This protein binds this small molecule.
Small molecule (SMILES): Cc1cc(CCCCCOc2ccc(C3=NCCO3)cc2)on1

Sequence of chain 56.C:
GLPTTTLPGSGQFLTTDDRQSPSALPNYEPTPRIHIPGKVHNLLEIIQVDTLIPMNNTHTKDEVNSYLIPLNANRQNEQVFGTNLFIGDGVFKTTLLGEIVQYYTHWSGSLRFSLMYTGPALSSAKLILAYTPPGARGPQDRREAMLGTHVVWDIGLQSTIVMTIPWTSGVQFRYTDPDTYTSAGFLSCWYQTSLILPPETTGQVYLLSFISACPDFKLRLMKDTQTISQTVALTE

Sequence of chain 56.A:
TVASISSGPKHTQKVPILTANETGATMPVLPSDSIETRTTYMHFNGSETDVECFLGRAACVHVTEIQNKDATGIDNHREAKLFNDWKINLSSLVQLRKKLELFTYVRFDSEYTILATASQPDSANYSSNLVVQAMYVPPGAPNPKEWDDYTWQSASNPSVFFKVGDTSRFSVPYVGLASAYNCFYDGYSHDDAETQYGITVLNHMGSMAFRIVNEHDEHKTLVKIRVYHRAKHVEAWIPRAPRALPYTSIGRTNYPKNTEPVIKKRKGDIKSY

Binding-site contacts:
Ligand atom N3A contacts residue PHE186 of chain 56.A at 4.0 Å.
Ligand atom C4B contacts residue TYR152 of chain 56.A at 3.8 Å (hydrophobic).
Ligand atom C4A contacts residue PRO174 of chain 56.A at 3.1 Å (hydrophobic).
Ligand atom N3A contacts residue PRO174 of chain 56.A at 3.7 Å.
Ligand atom C2A contacts residue TYR152 of chain 56.A at 3.6 Å (hydrophobic).
Ligand atom N2 contacts residue ASN219 of chain 56.A at 3.8 Å.
Ligand atom C4 contacts residue LEU106 of chain 56.A at 3.9 Å (hydrophobic).
Ligand atom C5B contacts residue PHE186 of chain 56.A at 3.9 Å (hydrophobic).
Ligand atom C1C contacts residue TYR128 of chain 56.A at 3.7 Å (hydrophobic).
Ligand atom C2C contacts residue TYR197 of chain 56.A at 3.7 Å (hydrophobic).
Ligand atom C5B contacts residue MET224 of chain 56.A at 3.8 Å (hydrophobic).
Ligand atom C4 contacts residue TYR197 of chain 56.A at 3.8 Å (hydrophobic).
Ligand atom C5 contacts residue LEU106 of chain 56.A at 3.8 Å (hydrophobic).
Ligand atom C4C contacts residue VAL188 of chain 56.A at 3.7 Å (hydrophobic).
Ligand atom N3A contacts residue ALA24 of chain 56.C at 3.8 Å.
Ligand atom O1A contacts residue PHE186 of chain 56.A at 3.0 Å.
Ligand atom C3 contacts residue ASN219 of chain 56.A at 4.0 Å.
Ligand atom C3B contacts residue VAL188 of chain 56.A at 3.8 Å (hydrophobic).
Ligand atom O1 contacts residue MET221 of chain 56.A at 3.9 Å.
Ligand atom C2B contacts residue VAL188 of chain 56.A at 3.5 Å (hydrophobic).
Ligand atom C2A contacts residue PHE186 of chain 56.A at 3.3 Å (hydrophobic).
Ligand atom N2 contacts residue LEU106 of chain 56.A at 3.8 Å.
Ligand atom C6B contacts residue ILE104 of chain 56.A at 3.6 Å (hydrophobic).
Ligand atom C5A contacts residue PHE186 of chain 56.A at 3.5 Å (hydrophobic).
Ligand atom C3C contacts residue TYR128 of chain 56.A at 3.4 Å (hydrophobic).
Ligand atom O1B contacts residue TYR128 of chain 56.A at 3.4 Å (h-bond).
Ligand atom C4C contacts residue VAL191 of chain 56.A at 3.0 Å (hydrophobic).
Ligand atom C31 contacts residue ASN219 of chain 56.A at 3.3 Å.
Ligand atom C1B contacts residue ILE104 of chain 56.A at 4.0 Å (hydrophobic).
Ligand atom O1 contacts residue LEU106 of chain 56.A at 3.7 Å.
Ligand atom C1B contacts residue VAL188 of chain 56.A at 3.8 Å (hydrophobic).
Ligand atom N3A contacts residue TYR152 of chain 56.A at 3.5 Å.
Ligand atom C1C contacts residue LEU106 of chain 56.A at 3.8 Å (hydrophobic).
Ligand atom C4B contacts residue PHE186 of chain 56.A at 3.6 Å (hydrophobic).
Ligand atom C1B contacts residue TYR128 of chain 56.A at 3.6 Å (hydrophobic).
Ligand atom C3B contacts residue TYR152 of chain 56.A at 3.7 Å (hydrophobic).
Ligand atom C5A contacts residue VAL176 of chain 56.A at 3.6 Å (hydrophobic).
Ligand atom C6B contacts residue TYR128 of chain 56.A at 3.3 Å (hydrophobic).
Ligand atom C5C contacts residue VAL191 of chain 56.A at 3.8 Å (hydrophobic).
Ligand atom O1B contacts residue ILE104 of chain 56.A at 3.9 Å.